Sequence of chain 1.A:
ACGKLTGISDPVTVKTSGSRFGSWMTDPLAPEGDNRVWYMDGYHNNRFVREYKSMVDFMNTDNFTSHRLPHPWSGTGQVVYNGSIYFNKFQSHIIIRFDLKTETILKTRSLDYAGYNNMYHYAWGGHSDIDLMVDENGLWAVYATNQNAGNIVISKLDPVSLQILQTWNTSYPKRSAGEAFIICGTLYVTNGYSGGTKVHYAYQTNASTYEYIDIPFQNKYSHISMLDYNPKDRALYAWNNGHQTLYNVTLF

Binding-site contacts:
Ligand atom O5 contacts residue ASN84 of chain 1.A at 2.3 Å (h-bond).
Ligand atom C1 contacts residue ASN84 of chain 1.A at 1.4 Å.
Ligand atom C7 contacts residue LEU31 of chain 1.A at 4.1 Å (hydrophobic).
Ligand atom O7 contacts residue ASN84 of chain 1.A at 3.8 Å.
Ligand atom O7 contacts residue TYR83 of chain 1.A at 4.4 Å.
Ligand atom N2 contacts residue ASN84 of chain 1.A at 3.0 Å (h-bond).
Ligand atom C4 contacts residue ASN84 of chain 1.A at 4.2 Å.
Ligand atom C3 contacts residue ASN84 of chain 1.A at 3.8 Å.
Ligand atom C8 contacts residue TYR83 of chain 1.A at 3.9 Å (hydrophobic).
Ligand atom C5 contacts residue ASN84 of chain 1.A at 3.6 Å.
Ligand atom N2 contacts residue LEU31 of chain 1.A at 4.2 Å.
Ligand atom C7 contacts residue ASN84 of chain 1.A at 3.6 Å.
Ligand atom C2 contacts residue ASN84 of chain 1.A at 2.4 Å.
Ligand atom C8 contacts residue LEU31 of chain 1.A at 3.6 Å (hydrophobic).

This protein binds this small molecule.
Small molecule (SMILES): CC(=O)N[C@@H]1[C@@H](O)[C@H](O)[C@@H](CO)O[C@H]1O